The protein below binds the small molecule below.
Small molecule (SMILES): O=c1cc(N2CCOCC2)oc2c(-c3ccccc3)cccc12

Binding-site contacts:
Ligand atom C19 contacts residue PHE258 of chain 1.A at 3.9 Å (hydrophobic).
Ligand atom C21 contacts residue LEU328 of chain 1.A at 4.2 Å (hydrophobic).
Ligand atom C3 contacts residue VAL263 of chain 1.A at 3.8 Å (hydrophobic).
Ligand atom C20 contacts residue PHE258 of chain 1.A at 3.9 Å (hydrophobic).
Ligand atom C10 contacts residue VAL263 of chain 1.A at 4.0 Å (hydrophobic).
Ligand atom O13 contacts residue LEU324 of chain 1.A at 2.8 Å (h-bond).
Ligand atom C10 contacts residue MET371 of chain 1.A at 3.7 Å (hydrophobic).
Ligand atom N14 contacts residue MET371 of chain 1.A at 3.8 Å.
Ligand atom C15 contacts residue PHE258 of chain 1.A at 3.5 Å (hydrophobic).
Ligand atom C2 contacts residue VAL263 of chain 1.A at 4.2 Å (hydrophobic).
Ligand atom O12 contacts residue MET371 of chain 1.A at 3.7 Å.
Ligand atom O13 contacts residue LYS323 of chain 1.A at 3.7 Å.
Ligand atom C1 contacts residue ILE381 of chain 1.A at 3.9 Å (hydrophobic).
Ligand atom C11 contacts residue MET371 of chain 1.A at 3.5 Å (hydrophobic).
Ligand atom C4 contacts residue PHE258 of chain 1.A at 3.8 Å (hydrophobic).
Ligand atom O17 contacts residue PHE258 of chain 1.A at 4.1 Å.
Ligand atom C25 contacts residue PHE258 of chain 1.A at 4.0 Å (hydrophobic).
Ligand atom O13 contacts residue GLU322 of chain 1.A at 4.2 Å.
Ligand atom O13 contacts residue VAL263 of chain 1.A at 3.4 Å.
Ligand atom C25 contacts residue TYR256 of chain 1.A at 3.6 Å (hydrophobic).
Ligand atom C1 contacts residue MET321 of chain 1.A at 4.1 Å (hydrophobic).
Ligand atom C23 contacts residue GLN239 of chain 1.A at 3.8 Å.
Ligand atom O17 contacts residue HIS237 of chain 1.A at 3.9 Å.
Ligand atom C5 contacts residue ILE381 of chain 1.A at 4.0 Å (hydrophobic).
Ligand atom C11 contacts residue PHE258 of chain 1.A at 3.4 Å (hydrophobic).
Ligand atom C9 contacts residue LEU324 of chain 1.A at 3.7 Å (hydrophobic).
Ligand atom C22 contacts residue LEU328 of chain 1.A at 3.8 Å (hydrophobic).
Ligand atom O12 contacts residue PHE258 of chain 1.A at 3.3 Å.
Ligand atom C9 contacts residue VAL263 of chain 1.A at 3.5 Å (hydrophobic).
Ligand atom C10 contacts residue PHE258 of chain 1.A at 4.0 Å (hydrophobic).
Ligand atom C10 contacts residue LEU324 of chain 1.A at 3.4 Å (hydrophobic).
Ligand atom C6 contacts residue ILE381 of chain 1.A at 3.6 Å (hydrophobic).
Ligand atom N14 contacts residue PHE258 of chain 1.A at 3.7 Å.
Ligand atom C23 contacts residue LEU328 of chain 1.A at 4.0 Å (hydrophobic).
Ligand atom C24 contacts residue TYR256 of chain 1.A at 3.9 Å (hydrophobic).
Ligand atom C9 contacts residue MET371 of chain 1.A at 4.1 Å (hydrophobic).
Ligand atom C21 contacts residue PHE258 of chain 1.A at 4.1 Å (hydrophobic).
Ligand atom C19 contacts residue LEU324 of chain 1.A at 3.6 Å (hydrophobic).
Ligand atom C4 contacts residue MET371 of chain 1.A at 4.0 Å (hydrophobic).
Ligand atom C6 contacts residue TYR256 of chain 1.A at 3.7 Å (hydrophobic).

Sequence of chain 1.A:
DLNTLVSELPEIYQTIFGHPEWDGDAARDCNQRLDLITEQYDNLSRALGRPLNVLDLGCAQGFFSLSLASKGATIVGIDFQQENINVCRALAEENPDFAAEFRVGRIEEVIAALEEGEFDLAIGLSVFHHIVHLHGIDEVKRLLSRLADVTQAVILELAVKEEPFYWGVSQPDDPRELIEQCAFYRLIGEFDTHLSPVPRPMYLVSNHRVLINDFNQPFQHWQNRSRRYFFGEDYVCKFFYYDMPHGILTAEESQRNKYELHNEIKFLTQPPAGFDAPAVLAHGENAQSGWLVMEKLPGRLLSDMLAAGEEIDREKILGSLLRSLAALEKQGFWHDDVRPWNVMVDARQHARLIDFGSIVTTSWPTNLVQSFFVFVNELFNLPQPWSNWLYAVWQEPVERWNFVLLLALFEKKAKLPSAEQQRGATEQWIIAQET